Sequence of chain 1.C:
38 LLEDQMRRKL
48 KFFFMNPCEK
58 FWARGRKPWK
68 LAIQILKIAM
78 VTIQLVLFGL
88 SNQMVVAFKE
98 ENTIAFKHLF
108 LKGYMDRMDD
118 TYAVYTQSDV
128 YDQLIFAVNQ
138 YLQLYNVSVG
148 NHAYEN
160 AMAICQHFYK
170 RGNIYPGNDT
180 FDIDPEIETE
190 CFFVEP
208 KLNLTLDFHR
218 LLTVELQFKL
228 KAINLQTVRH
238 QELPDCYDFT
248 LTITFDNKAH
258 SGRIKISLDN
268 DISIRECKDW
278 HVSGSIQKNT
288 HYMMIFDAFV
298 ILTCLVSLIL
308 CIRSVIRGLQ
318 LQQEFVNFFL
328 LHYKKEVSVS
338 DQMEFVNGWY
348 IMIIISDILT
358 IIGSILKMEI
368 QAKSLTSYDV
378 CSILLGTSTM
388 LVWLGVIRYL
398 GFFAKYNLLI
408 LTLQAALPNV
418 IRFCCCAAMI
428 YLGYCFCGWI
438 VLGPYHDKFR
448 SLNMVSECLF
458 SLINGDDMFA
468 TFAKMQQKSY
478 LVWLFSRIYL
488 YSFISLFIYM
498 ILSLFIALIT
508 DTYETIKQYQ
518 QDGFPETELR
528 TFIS

The small molecule below binds the protein below.
Small molecule (SMILES): CC(=O)N[C@@H]1[C@@H](O)[C@H](O)[C@@H](CO)O[C@H]1O

Sequence of chain 1.D:
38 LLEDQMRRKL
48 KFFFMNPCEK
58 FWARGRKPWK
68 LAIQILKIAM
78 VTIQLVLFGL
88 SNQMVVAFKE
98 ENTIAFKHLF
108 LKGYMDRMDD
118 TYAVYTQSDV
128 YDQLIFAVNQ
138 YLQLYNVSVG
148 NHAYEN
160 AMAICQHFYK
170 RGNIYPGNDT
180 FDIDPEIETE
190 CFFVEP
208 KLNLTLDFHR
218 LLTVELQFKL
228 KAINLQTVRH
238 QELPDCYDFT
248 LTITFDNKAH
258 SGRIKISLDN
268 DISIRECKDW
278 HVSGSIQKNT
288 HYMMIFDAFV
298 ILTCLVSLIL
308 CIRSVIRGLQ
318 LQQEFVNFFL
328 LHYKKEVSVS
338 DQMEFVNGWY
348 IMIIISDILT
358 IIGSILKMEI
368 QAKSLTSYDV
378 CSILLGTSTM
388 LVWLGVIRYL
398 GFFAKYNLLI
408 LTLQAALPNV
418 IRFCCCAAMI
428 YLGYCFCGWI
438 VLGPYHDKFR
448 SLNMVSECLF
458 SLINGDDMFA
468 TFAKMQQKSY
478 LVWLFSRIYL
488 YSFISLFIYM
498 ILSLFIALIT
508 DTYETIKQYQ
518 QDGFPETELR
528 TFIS

Binding-site contacts:
Ligand atom C8 contacts residue ASN177 of chain 1.D at 3.7 Å.
Ligand atom O7 contacts residue ASN177 of chain 1.D at 3.1 Å (h-bond).
Ligand atom N2 contacts residue ASN177 of chain 1.D at 2.7 Å (h-bond).
Ligand atom C7 contacts residue ASN177 of chain 1.D at 2.9 Å.
Ligand atom C1 contacts residue ASN177 of chain 1.D at 1.5 Å.
Ligand atom C8 contacts residue ASN153 of chain 1.C at 4.4 Å.
Ligand atom C3 contacts residue ASN177 of chain 1.D at 3.9 Å.
Ligand atom C2 contacts residue ASN177 of chain 1.D at 2.6 Å.
Ligand atom C4 contacts residue ASN177 of chain 1.D at 4.3 Å.
Ligand atom C5 contacts residue ASN177 of chain 1.D at 3.7 Å.
Ligand atom C8 contacts residue GLY176 of chain 1.D at 4.2 Å.
Ligand atom O5 contacts residue ASN177 of chain 1.D at 2.4 Å (h-bond).